Sequence of chain 1.A:
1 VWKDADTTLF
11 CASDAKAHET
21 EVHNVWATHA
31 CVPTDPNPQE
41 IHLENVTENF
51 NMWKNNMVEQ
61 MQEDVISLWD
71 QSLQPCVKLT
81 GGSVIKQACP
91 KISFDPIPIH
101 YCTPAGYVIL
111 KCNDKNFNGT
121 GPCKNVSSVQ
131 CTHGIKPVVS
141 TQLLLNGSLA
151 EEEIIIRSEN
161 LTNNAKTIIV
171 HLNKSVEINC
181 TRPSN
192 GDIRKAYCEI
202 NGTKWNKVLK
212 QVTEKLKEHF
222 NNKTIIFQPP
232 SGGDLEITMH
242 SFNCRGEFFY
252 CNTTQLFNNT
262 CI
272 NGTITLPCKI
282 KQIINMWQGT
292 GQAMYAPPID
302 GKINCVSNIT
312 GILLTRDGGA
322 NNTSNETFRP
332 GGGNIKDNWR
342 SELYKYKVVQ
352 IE

Binding-site contacts:
Ligand atom N2 contacts residue ASN173 of chain 1.A at 2.7 Å (h-bond).
Ligand atom O7 contacts residue ASN173 of chain 1.A at 3.2 Å (h-bond).
Ligand atom C6 contacts residue GLU153 of chain 1.A at 3.5 Å.
Ligand atom O5 contacts residue GLU152 of chain 1.A at 4.3 Å.
Ligand atom C3 contacts residue ASN173 of chain 1.A at 3.6 Å.
Ligand atom C1 contacts residue GLN212 of chain 1.A at 4.4 Å.
Ligand atom O6 contacts residue GLU153 of chain 1.A at 3.7 Å.
Ligand atom C1 contacts residue ASN173 of chain 1.A at 1.4 Å.
Ligand atom C1 contacts residue GLU152 of chain 1.A at 4.2 Å.
Ligand atom C5 contacts residue ASN173 of chain 1.A at 3.6 Å.
Ligand atom O6 contacts residue ILE154 of chain 1.A at 3.2 Å (h-bond).
Ligand atom C5 contacts residue GLU153 of chain 1.A at 4.0 Å.
Ligand atom O5 contacts residue GLU153 of chain 1.A at 3.3 Å.
Ligand atom C2 contacts residue GLU152 of chain 1.A at 4.3 Å.
Ligand atom O4 contacts residue GLN212 of chain 1.A at 4.3 Å.
Ligand atom C4 contacts residue ASN173 of chain 1.A at 4.1 Å.
Ligand atom C7 contacts residue ASN173 of chain 1.A at 3.3 Å.
Ligand atom C2 contacts residue ASN173 of chain 1.A at 2.1 Å.
Ligand atom C5 contacts residue ILE154 of chain 1.A at 4.1 Å (hydrophobic).
Ligand atom C1 contacts residue GLU153 of chain 1.A at 4.1 Å.
Ligand atom C1 contacts residue ILE154 of chain 1.A at 4.0 Å (hydrophobic).
Ligand atom O5 contacts residue ILE154 of chain 1.A at 3.1 Å (h-bond).
Ligand atom O7 contacts residue GLU152 of chain 1.A at 4.0 Å.
Ligand atom O5 contacts residue ASN173 of chain 1.A at 2.4 Å (h-bond).
Ligand atom C3 contacts residue GLN212 of chain 1.A at 4.0 Å.
Ligand atom N2 contacts residue GLN212 of chain 1.A at 4.4 Å.
Ligand atom O3 contacts residue ASN173 of chain 1.A at 4.5 Å.
Ligand atom O6 contacts residue LYS216 of chain 1.A at 3.7 Å.
Ligand atom C6 contacts residue ILE154 of chain 1.A at 3.9 Å (hydrophobic).
Ligand atom C4 contacts residue GLU153 of chain 1.A at 4.4 Å.

This small molecule binds to this protein.
Small molecule (SMILES): CC(=O)N[C@@H]1[C@@H](O)[C@H](O)[C@@H](CO)O[C@H]1O